This protein binds this small molecule.
Small molecule (SMILES): CC(=O)N[C@@H]1[C@@H](O)[C@H](O)[C@@H](CO)O[C@H]1O

Binding-site contacts:
Ligand atom C6 contacts residue SER461 of chain 1.A at 4.4 Å.
Ligand atom O7 contacts residue ASN463 of chain 1.A at 3.8 Å.
Ligand atom C2 contacts residue ASN463 of chain 1.A at 2.6 Å.
Ligand atom O6 contacts residue SER461 of chain 1.A at 3.7 Å.
Ligand atom C4 contacts residue ASN463 of chain 1.A at 4.2 Å.
Ligand atom O5 contacts residue SER461 of chain 1.A at 4.2 Å.
Ligand atom C1 contacts residue ASN463 of chain 1.A at 1.4 Å.
Ligand atom N2 contacts residue ASN463 of chain 1.A at 3.0 Å (h-bond).
Ligand atom C3 contacts residue ASN463 of chain 1.A at 3.9 Å.
Ligand atom O6 contacts residue ASN463 of chain 1.A at 4.5 Å.
Ligand atom C7 contacts residue ASN463 of chain 1.A at 3.6 Å.
Ligand atom C5 contacts residue ASN463 of chain 1.A at 3.6 Å.
Ligand atom O5 contacts residue ASN463 of chain 1.A at 2.3 Å (h-bond).

Sequence of chain 1.A:
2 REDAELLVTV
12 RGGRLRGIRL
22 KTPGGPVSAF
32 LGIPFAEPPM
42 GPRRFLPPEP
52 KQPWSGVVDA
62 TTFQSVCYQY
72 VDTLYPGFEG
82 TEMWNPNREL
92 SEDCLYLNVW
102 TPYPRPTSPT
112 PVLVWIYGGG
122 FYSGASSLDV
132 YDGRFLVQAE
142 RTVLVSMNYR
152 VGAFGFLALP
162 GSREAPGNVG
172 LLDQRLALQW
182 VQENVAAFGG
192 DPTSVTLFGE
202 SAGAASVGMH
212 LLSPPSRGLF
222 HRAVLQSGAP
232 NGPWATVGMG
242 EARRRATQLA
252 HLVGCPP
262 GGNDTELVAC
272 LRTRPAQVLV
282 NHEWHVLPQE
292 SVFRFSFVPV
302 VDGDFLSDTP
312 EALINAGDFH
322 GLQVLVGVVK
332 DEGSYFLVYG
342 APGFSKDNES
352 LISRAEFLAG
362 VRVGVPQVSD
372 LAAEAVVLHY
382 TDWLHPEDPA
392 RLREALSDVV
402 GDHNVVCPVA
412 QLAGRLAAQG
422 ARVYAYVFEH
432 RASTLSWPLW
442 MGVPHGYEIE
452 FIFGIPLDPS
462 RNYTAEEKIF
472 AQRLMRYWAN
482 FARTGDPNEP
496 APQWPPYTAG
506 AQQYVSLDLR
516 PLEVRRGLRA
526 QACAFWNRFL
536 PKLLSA